Sequence of chain 1.B:
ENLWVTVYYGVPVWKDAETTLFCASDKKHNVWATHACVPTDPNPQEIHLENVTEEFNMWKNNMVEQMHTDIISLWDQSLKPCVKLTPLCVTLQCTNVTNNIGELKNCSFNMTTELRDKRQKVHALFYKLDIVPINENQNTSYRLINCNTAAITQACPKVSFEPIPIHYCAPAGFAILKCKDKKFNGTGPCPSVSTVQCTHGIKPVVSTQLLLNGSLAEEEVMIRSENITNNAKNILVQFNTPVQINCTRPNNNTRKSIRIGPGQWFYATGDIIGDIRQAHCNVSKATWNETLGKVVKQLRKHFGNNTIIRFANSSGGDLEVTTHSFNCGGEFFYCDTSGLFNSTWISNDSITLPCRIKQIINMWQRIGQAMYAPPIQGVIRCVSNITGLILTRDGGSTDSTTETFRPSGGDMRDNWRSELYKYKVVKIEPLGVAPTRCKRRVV

Binding-site contacts:
Ligand atom N2 contacts residue GLU226 of chain 1.B at 4.1 Å.
Ligand atom C2 contacts residue ASN227 of chain 1.B at 2.5 Å.
Ligand atom C7 contacts residue ASN227 of chain 1.B at 3.7 Å.
Ligand atom O6 contacts residue TYR33 of chain 1.Q at 4.0 Å.
Ligand atom N2 contacts residue ASN227 of chain 1.B at 3.0 Å (h-bond).
Ligand atom C6 contacts residue TYR33 of chain 1.Q at 4.4 Å (hydrophobic).
Ligand atom C8 contacts residue ASN227 of chain 1.B at 4.0 Å.
Ligand atom O4 contacts residue TYR31 of chain 1.Q at 4.1 Å.
Ligand atom C6 contacts residue ASN32 of chain 1.Q at 4.2 Å.
Ligand atom C3 contacts residue ASN227 of chain 1.B at 3.9 Å.
Ligand atom O7 contacts residue THR187 of chain 1.B at 3.4 Å.
Ligand atom O7 contacts residue GLU226 of chain 1.B at 3.5 Å.
Ligand atom C1 contacts residue ASN227 of chain 1.B at 1.4 Å.
Ligand atom C8 contacts residue THR187 of chain 1.B at 3.8 Å.
Ligand atom C7 contacts residue THR187 of chain 1.B at 4.2 Å.
Ligand atom C4 contacts residue ASN227 of chain 1.B at 4.3 Å.
Ligand atom O6 contacts residue GLY29 of chain 1.Q at 4.1 Å.
Ligand atom O5 contacts residue ASN227 of chain 1.B at 2.5 Å (h-bond).
Ligand atom C7 contacts residue GLU226 of chain 1.B at 4.1 Å.
Ligand atom O6 contacts residue TYR31 of chain 1.Q at 3.4 Å.
Ligand atom C5 contacts residue ASN227 of chain 1.B at 3.8 Å.
Ligand atom O6 contacts residue ASN32 of chain 1.Q at 3.0 Å (h-bond).

A small-molecule ligand and the protein it binds are described below.
Small molecule (SMILES): CC(=O)N[C@@H]1[C@@H](O)[C@H](O)[C@@H](CO)O[C@H]1O

Sequence of chain 1.Q:
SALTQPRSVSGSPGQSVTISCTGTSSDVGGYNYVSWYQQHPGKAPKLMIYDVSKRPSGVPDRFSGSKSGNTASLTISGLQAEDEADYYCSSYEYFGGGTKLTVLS